Binding-site contacts:
Ligand atom O2 contacts residue GLU282 of chain 1.B at 3.0 Å (salt-bridge).
Ligand atom O8 contacts residue HIS191 of chain 1.B at 3.6 Å.
Ligand atom O3 contacts residue ARG173 of chain 1.B at 2.8 Å (salt-bridge).
Ligand atom O5 contacts residue GLN190 of chain 1.B at 2.9 Å (h-bond).
Ligand atom C2 contacts residue ARG173 of chain 1.B at 3.4 Å.
Ligand atom O6 contacts residue MET225 of chain 1.B at 3.2 Å.
Ligand atom C17 contacts residue THR153 of chain 1.B at 3.6 Å.
Ligand atom N4 contacts residue ILE171 of chain 1.B at 3.6 Å (h-bond).
Ligand atom P1 contacts residue MN1 of chain 1.G at 3.4 Å.
Ligand atom C6 contacts residue ILE327 of chain 1.B at 3.4 Å (hydrophobic).
Ligand atom O10 contacts residue GLU233 of chain 1.B at 3.0 Å (salt-bridge).
Ligand atom O8 contacts residue LYS391 of chain 1.B at 2.7 Å (salt-bridge).
Ligand atom C4 contacts residue ILE171 of chain 1.B at 3.4 Å (hydrophobic).
Ligand atom P1 contacts residue K1 of chain 1.H at 3.4 Å.
Ligand atom C11 contacts residue GLU282 of chain 1.B at 3.4 Å.
Ligand atom C1 contacts residue GLN190 of chain 1.B at 3.5 Å.
Ligand atom O7 contacts residue SER223 of chain 1.B at 3.4 Å (h-bond).
Ligand atom O1 contacts residue GLN190 of chain 1.B at 2.9 Å (h-bond).
Ligand atom O7 contacts residue K1 of chain 1.H at 3.0 Å.
Ligand atom O4 contacts residue SER223 of chain 1.B at 3.6 Å.
Ligand atom O5 contacts residue MET395 of chain 1.B at 3.6 Å.
Ligand atom N2 contacts residue GLN190 of chain 1.B at 3.3 Å (h-bond).
Ligand atom O4 contacts residue ILE171 of chain 1.B at 2.8 Å (h-bond).
Ligand atom O10 contacts residue MN1 of chain 1.G at 2.1 Å.
Ligand atom O3 contacts residue ALA172 of chain 1.B at 3.6 Å.
Ligand atom O8 contacts residue PRO226 of chain 1.B at 3.5 Å.
Ligand atom O7 contacts residue SER170 of chain 1.B at 3.2 Å.
Ligand atom P1 contacts residue HIS191 of chain 1.B at 3.6 Å.
Ligand atom O9 contacts residue HIS191 of chain 1.B at 2.9 Å (h-bond).
Ligand atom C16 contacts residue THR153 of chain 1.B at 3.6 Å.
Ligand atom O10 contacts residue ASN168 of chain 1.B at 2.9 Å (h-bond).
Ligand atom C2 contacts residue ALA172 of chain 1.B at 3.4 Å (hydrophobic).
Ligand atom N2 contacts residue ILE171 of chain 1.B at 3.5 Å (h-bond).
Ligand atom O10 contacts residue K1 of chain 1.H at 2.8 Å.
Ligand atom C15 contacts residue THR153 of chain 1.B at 3.2 Å.
Ligand atom C10 contacts residue ILE327 of chain 1.B at 3.3 Å (hydrophobic).
Ligand atom O6 contacts residue PRO226 of chain 1.B at 3.3 Å (h-bond).
Ligand atom C21 contacts residue SER223 of chain 1.B at 3.6 Å.
Ligand atom O10 contacts residue HIS191 of chain 1.B at 3.1 Å (h-bond).
Ligand atom C19 contacts residue ILE171 of chain 1.B at 3.3 Å (hydrophobic).

A protein and the small-molecule ligand that binds it are described below.
Small molecule (SMILES): Cc1cc2c3c(c1C)C(C)(C)C[C@@H](O)N3c1c(nc(O)[nH]c1=O)N2C[C@H](O)[C@H](O)[C@H](O)COP(=O)(O)O

Sequence of chain 1.B:
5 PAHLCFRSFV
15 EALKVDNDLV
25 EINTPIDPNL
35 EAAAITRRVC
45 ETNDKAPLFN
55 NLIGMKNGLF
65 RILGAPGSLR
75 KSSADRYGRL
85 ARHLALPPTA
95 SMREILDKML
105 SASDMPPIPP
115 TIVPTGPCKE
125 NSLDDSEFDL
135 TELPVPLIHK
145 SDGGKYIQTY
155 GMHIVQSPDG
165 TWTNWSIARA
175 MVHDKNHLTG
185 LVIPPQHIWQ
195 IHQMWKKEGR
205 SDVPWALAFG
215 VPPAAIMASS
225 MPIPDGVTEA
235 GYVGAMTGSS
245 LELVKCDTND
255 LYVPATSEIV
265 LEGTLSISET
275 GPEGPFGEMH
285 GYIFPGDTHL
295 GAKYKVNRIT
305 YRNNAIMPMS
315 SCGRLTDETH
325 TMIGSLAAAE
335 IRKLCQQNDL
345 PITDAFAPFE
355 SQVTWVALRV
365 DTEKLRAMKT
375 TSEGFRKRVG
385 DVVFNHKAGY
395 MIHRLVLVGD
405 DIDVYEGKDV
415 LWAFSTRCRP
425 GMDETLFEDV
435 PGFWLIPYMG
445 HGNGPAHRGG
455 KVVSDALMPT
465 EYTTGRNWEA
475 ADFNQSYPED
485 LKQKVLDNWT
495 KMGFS